A protein and the small-molecule ligand that binds it are described below.
Small molecule (SMILES): CC(=O)N[C@H]1[C@H](O[C@H]2[C@H](O)[C@@H](NC(C)=O)CO[C@@H]2CO)O[C@H](CO)[C@@H](O)[C@@H]1O

Sequence of chain 44.F:
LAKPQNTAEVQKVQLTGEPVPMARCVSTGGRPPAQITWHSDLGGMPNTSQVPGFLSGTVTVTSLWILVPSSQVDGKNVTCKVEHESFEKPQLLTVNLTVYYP

Binding-site contacts:
Ligand atom N2 contacts residue ASN47 of chain 44.F at 3.2 Å (h-bond).
Ligand atom C1 contacts residue ASN47 of chain 44.F at 1.4 Å.
Ligand atom C3 contacts residue ASN47 of chain 44.F at 3.9 Å.
Ligand atom C5 contacts residue ASN47 of chain 44.F at 3.4 Å.
Ligand atom C6 contacts residue ASN47 of chain 44.F at 4.0 Å.
Ligand atom C2 contacts residue ASN47 of chain 44.F at 2.6 Å.
Ligand atom O5 contacts residue ASN47 of chain 44.F at 2.2 Å (h-bond).
Ligand atom C4 contacts residue ASN47 of chain 44.F at 4.2 Å.
Ligand atom O7 contacts residue ASN47 of chain 44.F at 3.9 Å.
Ligand atom C7 contacts residue ASN47 of chain 44.F at 3.8 Å.